Sequence of chain 1.B:
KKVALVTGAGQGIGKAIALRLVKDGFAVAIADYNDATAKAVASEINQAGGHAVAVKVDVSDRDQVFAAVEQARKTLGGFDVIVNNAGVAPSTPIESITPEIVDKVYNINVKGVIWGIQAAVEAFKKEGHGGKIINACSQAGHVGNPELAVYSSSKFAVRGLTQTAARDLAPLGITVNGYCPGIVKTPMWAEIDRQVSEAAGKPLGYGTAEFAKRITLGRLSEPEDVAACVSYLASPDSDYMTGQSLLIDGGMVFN

Binding-site contacts:
Ligand atom O4 contacts residue ASP64 of chain 1.B at 2.7 Å (salt-bridge).
Ligand atom O2 contacts residue GLU123 of chain 1.B at 4.4 Å.
Ligand atom C1 contacts residue PHE67 of chain 1.B at 4.4 Å (hydrophobic).
Ligand atom C6 contacts residue ARG63 of chain 1.B at 4.0 Å.
Ligand atom C6 contacts residue PHE67 of chain 1.B at 4.5 Å (hydrophobic).
Ligand atom O4 contacts residue PHE67 of chain 1.B at 4.0 Å.
Ligand atom O5 contacts residue GLU123 of chain 1.B at 3.4 Å (salt-bridge).
Ligand atom C4 contacts residue ASP64 of chain 1.B at 3.8 Å.
Ligand atom O6 contacts residue ARG63 of chain 1.B at 3.2 Å.
Ligand atom O1 contacts residue GLU123 of chain 1.B at 2.7 Å (salt-bridge).
Ligand atom O6 contacts residue ASP64 of chain 1.B at 4.3 Å.
Ligand atom C1 contacts residue GLU123 of chain 1.B at 3.8 Å.
Ligand atom C3 contacts residue PHE67 of chain 1.B at 4.4 Å (hydrophobic).
Ligand atom C4 contacts residue PHE67 of chain 1.B at 4.3 Å (hydrophobic).
Ligand atom O5 contacts residue PHE67 of chain 1.B at 3.2 Å.
Ligand atom C5 contacts residue PHE67 of chain 1.B at 3.6 Å (hydrophobic).

This small molecule binds to this protein.
Small molecule (SMILES): OC[C@H]1O[C@H](O)[C@H](O)[C@@H](O)[C@@H]1O